Binding-site contacts:
Ligand atom N4 contacts residue TYR54 of chain 8.A at 3.6 Å.
Ligand atom C9 contacts residue THR51 of chain 8.A at 4.0 Å.
Ligand atom C5 contacts residue LEU72 of chain 5.A at 4.2 Å (hydrophobic).
Ligand atom C9 contacts residue TYR54 of chain 8.A at 3.5 Å (hydrophobic).
Ligand atom N8 contacts residue LEU72 of chain 5.A at 4.2 Å.
Ligand atom N4 contacts residue LYS100 of chain 5.A at 3.6 Å (salt-bridge).
Ligand atom C9 contacts residue VAL52 of chain 8.A at 3.9 Å (hydrophobic).
Ligand atom C3 contacts residue GLU22 of chain 5.A at 4.3 Å.
Ligand atom C9 contacts residue GLU74 of chain 5.A at 3.7 Å.
Ligand atom N10 contacts residue VAL52 of chain 8.A at 2.8 Å (h-bond).
Ligand atom C5 contacts residue LYS100 of chain 5.A at 4.4 Å.
Ligand atom O7 contacts residue LEU72 of chain 5.A at 3.0 Å.
Ligand atom O7 contacts residue LEU73 of chain 5.A at 2.7 Å (h-bond).
Ligand atom N10 contacts residue GLU74 of chain 5.A at 3.0 Å (salt-bridge).
Ligand atom N10 contacts residue ILE5 of chain 8.A at 4.3 Å.
Ligand atom O7 contacts residue GLU74 of chain 5.A at 3.6 Å.
Ligand atom N2 contacts residue TYR54 of chain 8.A at 3.7 Å.
Ligand atom N4 contacts residue ALA18 of chain 5.A at 4.1 Å.
Ligand atom O7 contacts residue TYR54 of chain 8.A at 3.8 Å.
Ligand atom N11 contacts residue VAL52 of chain 8.A at 4.0 Å.
Ligand atom C6 contacts residue GLU74 of chain 5.A at 3.8 Å.
Ligand atom N8 contacts residue TYR54 of chain 8.A at 3.8 Å.
Ligand atom C1 contacts residue HIS53 of chain 8.A at 3.2 Å.
Ligand atom O7 contacts residue ASN71 of chain 5.A at 3.6 Å.
Ligand atom C6 contacts residue LEU72 of chain 5.A at 3.9 Å (hydrophobic).
Ligand atom C6 contacts residue LEU73 of chain 5.A at 3.9 Å (hydrophobic).
Ligand atom N8 contacts residue LEU73 of chain 5.A at 4.3 Å.
Ligand atom N4 contacts residue ASN71 of chain 5.A at 4.2 Å.
Ligand atom C12 contacts residue TYR54 of chain 8.A at 3.5 Å (hydrophobic).
Ligand atom C5 contacts residue TYR54 of chain 8.A at 3.2 Å (hydrophobic).
Ligand atom C1 contacts residue TYR54 of chain 8.A at 4.0 Å (hydrophobic).
Ligand atom N11 contacts residue HIS53 of chain 8.A at 4.3 Å.
Ligand atom N11 contacts residue TYR54 of chain 8.A at 3.6 Å.
Ligand atom C3 contacts residue ALA18 of chain 5.A at 4.0 Å (hydrophobic).
Ligand atom N8 contacts residue GLU74 of chain 5.A at 3.0 Å (salt-bridge).
Ligand atom C3 contacts residue TYR54 of chain 8.A at 4.1 Å (hydrophobic).
Ligand atom N10 contacts residue TYR54 of chain 8.A at 4.0 Å.
Ligand atom C3 contacts residue LYS100 of chain 5.A at 4.3 Å.
Ligand atom C6 contacts residue TYR54 of chain 8.A at 3.4 Å (hydrophobic).
Ligand atom N10 contacts residue THR51 of chain 8.A at 3.3 Å.

Sequence of chain 8.A:
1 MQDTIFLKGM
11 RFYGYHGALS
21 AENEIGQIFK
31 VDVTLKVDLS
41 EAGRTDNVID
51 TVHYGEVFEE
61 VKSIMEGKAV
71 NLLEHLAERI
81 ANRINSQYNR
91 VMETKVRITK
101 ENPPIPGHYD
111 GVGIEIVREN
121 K

Sequence of chain 5.A:
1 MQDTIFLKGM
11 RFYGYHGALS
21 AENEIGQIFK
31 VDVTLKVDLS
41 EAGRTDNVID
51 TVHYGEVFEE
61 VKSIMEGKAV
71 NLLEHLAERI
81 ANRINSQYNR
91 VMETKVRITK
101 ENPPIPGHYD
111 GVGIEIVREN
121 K

The protein below binds the small molecule below.
Small molecule (SMILES): Cn1cnc2c(O)nc(N)nc21